Binding-site contacts:
Ligand atom O29 contacts residue LYS230 of chain 1.O at 2.8 Å (salt-bridge).
Ligand atom C6 contacts residue GLU196 of chain 1.O at 3.1 Å.
Ligand atom C3 contacts residue DQH1 of chain 1.YB at 3.7 Å.
Ligand atom C5 contacts residue DQH1 of chain 1.YB at 3.4 Å.
Ligand atom C19 contacts residue DQH1 of chain 1.YB at 3.9 Å.
Ligand atom C5 contacts residue PRO195 of chain 1.O at 3.5 Å (hydrophobic).
Ligand atom C6 contacts residue DQH1 of chain 1.YB at 3.1 Å.
Ligand atom O29 contacts residue DQH1 of chain 1.YB at 3.1 Å (h-bond).
Ligand atom C18 contacts residue DQH1 of chain 1.YB at 4.2 Å.
Ligand atom C16 contacts residue PRO195 of chain 1.O at 4.3 Å (hydrophobic).
Ligand atom C4 contacts residue PRO195 of chain 1.O at 3.7 Å (hydrophobic).
Ligand atom C5 contacts residue GLU196 of chain 1.O at 3.1 Å.
Ligand atom C10 contacts residue DQH1 of chain 1.YB at 4.0 Å.
Ligand atom C4 contacts residue DQH1 of chain 1.YB at 3.6 Å.
Ligand atom C14 contacts residue PRO195 of chain 1.O at 4.0 Å (hydrophobic).
Ligand atom C1 contacts residue DQH1 of chain 1.YB at 3.4 Å.
Ligand atom C11 contacts residue PRO195 of chain 1.O at 3.8 Å (hydrophobic).
Ligand atom O12 contacts residue PRO195 of chain 1.O at 3.1 Å.
Ligand atom O29 contacts residue GLU196 of chain 1.O at 2.5 Å (salt-bridge).
Ligand atom C15 contacts residue PRO195 of chain 1.O at 4.0 Å (hydrophobic).
Ligand atom C9 contacts residue DQH1 of chain 1.YB at 3.6 Å.
Ligand atom C2 contacts residue DQH1 of chain 1.YB at 3.5 Å.
Ligand atom O13 contacts residue DQH1 of chain 1.YB at 3.5 Å (h-bond).
Ligand atom C4 contacts residue GLU196 of chain 1.O at 4.3 Å.
Ligand atom C1 contacts residue GLU196 of chain 1.O at 4.5 Å.
Ligand atom O23 contacts residue DQH1 of chain 1.YB at 3.8 Å.
Ligand atom O12 contacts residue DQH1 of chain 1.YB at 3.8 Å.
Ligand atom O30 contacts residue DQH1 of chain 1.YB at 3.7 Å.
Ligand atom C6 contacts residue LYS230 of chain 1.O at 4.1 Å.

The small molecule below binds the protein below.
Small molecule (SMILES): O=C1c2c(O)cc(O)cc2O[C@H](c2ccc(O)c(O)c2)[C@H]1O

Sequence of chain 1.O:
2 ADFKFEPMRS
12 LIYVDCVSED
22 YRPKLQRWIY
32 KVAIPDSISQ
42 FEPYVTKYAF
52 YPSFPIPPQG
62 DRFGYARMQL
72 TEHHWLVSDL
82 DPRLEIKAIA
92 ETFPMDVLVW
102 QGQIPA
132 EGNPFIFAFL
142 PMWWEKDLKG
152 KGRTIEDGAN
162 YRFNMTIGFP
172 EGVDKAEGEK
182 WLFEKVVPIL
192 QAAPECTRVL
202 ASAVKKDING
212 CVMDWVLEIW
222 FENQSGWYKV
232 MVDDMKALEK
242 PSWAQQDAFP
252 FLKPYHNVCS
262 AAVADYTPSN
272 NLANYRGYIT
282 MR